Binding-site contacts:
Ligand atom C contacts residue ILE67 of chain 1.N at 4.0 Å (hydrophobic).
Ligand atom O contacts residue ILE67 of chain 1.N at 3.7 Å.
Ligand atom O contacts residue LEU63 of chain 1.N at 3.9 Å.
Ligand atom N contacts residue PHE60 of chain 1.N at 4.1 Å.
Ligand atom O contacts residue TYR64 of chain 1.N at 4.2 Å.
Ligand atom O contacts residue PHE60 of chain 1.N at 4.1 Å.
Ligand atom CA contacts residue ILE67 of chain 1.N at 4.3 Å (hydrophobic).
Ligand atom N contacts residue SER19 of chain 1.N at 3.7 Å.
Ligand atom C contacts residue PHE60 of chain 1.N at 4.3 Å (hydrophobic).

The small molecule below binds the protein below.
Small molecule (SMILES): NCC(=O)O

Sequence of chain 1.N:
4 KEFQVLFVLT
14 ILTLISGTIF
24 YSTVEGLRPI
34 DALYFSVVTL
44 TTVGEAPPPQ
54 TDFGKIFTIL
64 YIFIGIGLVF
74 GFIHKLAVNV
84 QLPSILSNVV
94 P